This protein binds this small molecule.
Small molecule (SMILES): CC(C)C[C@H](NC(=O)CN)C(=O)N[C@H](C(=O)N[C@H](C(=O)NCC(=O)N[C@@H](CO)C(=O)N[C@@H](CC(C)C)C(=O)N[C@@H](CCCN=C(N)N)C(=O)NCC=O)C(C)C)[C@@H](C)O

Sequence of chain 10.E:
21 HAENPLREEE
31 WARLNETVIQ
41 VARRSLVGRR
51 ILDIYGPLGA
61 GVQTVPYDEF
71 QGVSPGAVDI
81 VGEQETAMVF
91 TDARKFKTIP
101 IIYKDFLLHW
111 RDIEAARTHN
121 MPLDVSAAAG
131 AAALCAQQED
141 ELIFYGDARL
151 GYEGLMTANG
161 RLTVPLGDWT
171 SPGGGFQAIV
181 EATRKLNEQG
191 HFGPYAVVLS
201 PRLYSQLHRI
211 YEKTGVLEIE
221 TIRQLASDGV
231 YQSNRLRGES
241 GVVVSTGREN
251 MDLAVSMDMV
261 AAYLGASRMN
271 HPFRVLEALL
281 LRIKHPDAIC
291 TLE

Binding-site contacts:
Ligand atom OG1 contacts residue ASP258 of chain 10.E at 3.3 Å.
Ligand atom CB contacts residue MET259 of chain 10.E at 3.6 Å (hydrophobic).
Ligand atom C contacts residue ARG43 of chain 10.E at 3.7 Å.
Ligand atom O contacts residue ILE39 of chain 10.E at 3.7 Å.
Ligand atom CD contacts residue LEU52 of chain 10.E at 3.3 Å (hydrophobic).
Ligand atom CA contacts residue ASP258 of chain 10.E at 3.7 Å.
Ligand atom N contacts residue PRO57 of chain 10.E at 3.5 Å.
Ligand atom N contacts residue ARG49 of chain 10.E at 3.5 Å (salt-bridge).
Ligand atom CD2 contacts residue ARG50 of chain 10.E at 3.6 Å.
Ligand atom O contacts residue ARG43 of chain 10.E at 2.8 Å (salt-bridge).
Ligand atom NH2 contacts residue THR246 of chain 10.E at 3.0 Å (h-bond).
Ligand atom CG2 contacts residue MET259 of chain 10.E at 3.7 Å (hydrophobic).
Ligand atom N contacts residue ASP258 of chain 10.E at 2.8 Å (salt-bridge).
Ligand atom CD2 contacts residue ARG43 of chain 10.E at 3.6 Å.
Ligand atom N contacts residue ASP258 of chain 10.E at 3.2 Å (salt-bridge).
Ligand atom CA contacts residue ASP258 of chain 10.E at 3.6 Å.
Ligand atom CB contacts residue ASP258 of chain 10.E at 3.7 Å.
Ligand atom CG2 contacts residue ASP258 of chain 10.E at 3.5 Å.
Ligand atom C contacts residue ASP258 of chain 10.E at 3.7 Å.
Ligand atom C contacts residue ARG49 of chain 10.E at 3.6 Å.
Ligand atom NH1 contacts residue THR246 of chain 10.E at 3.2 Å (h-bond).
Ligand atom CB contacts residue ASP258 of chain 10.E at 3.5 Å.
Ligand atom OG1 contacts residue MET259 of chain 10.E at 2.6 Å (h-bond).
Ligand atom NH2 contacts residue ASP228 of chain 10.E at 2.7 Å (salt-bridge).
Ligand atom O contacts residue ARG43 of chain 10.E at 2.8 Å (salt-bridge).
Ligand atom CA contacts residue ASP258 of chain 10.E at 3.7 Å.
Ligand atom CD contacts residue ARG50 of chain 10.E at 3.3 Å.
Ligand atom CG2 contacts residue ALA42 of chain 10.E at 3.8 Å (hydrophobic).
Ligand atom CG contacts residue PRO57 of chain 10.E at 3.7 Å (hydrophobic).
Ligand atom N contacts residue ARG49 of chain 10.E at 3.5 Å (salt-bridge).
Ligand atom CB contacts residue ARG49 of chain 10.E at 3.5 Å.
Ligand atom N contacts residue ASP258 of chain 10.E at 3.2 Å (salt-bridge).
Ligand atom O contacts residue ARG50 of chain 10.E at 3.4 Å.
Ligand atom N contacts residue ARG49 of chain 10.E at 3.7 Å.
Ligand atom NE contacts residue ARG50 of chain 10.E at 3.1 Å (salt-bridge).
Ligand atom CZ contacts residue THR246 of chain 10.E at 3.3 Å.
Ligand atom NH1 contacts residue ASP53 of chain 10.E at 3.0 Å (salt-bridge).
Ligand atom O contacts residue ARG49 of chain 10.E at 3.1 Å (salt-bridge).
Ligand atom CD2 contacts residue ASP258 of chain 10.E at 3.4 Å.
Ligand atom CB contacts residue ARG49 of chain 10.E at 3.7 Å.